Sequence of chain 1.A:
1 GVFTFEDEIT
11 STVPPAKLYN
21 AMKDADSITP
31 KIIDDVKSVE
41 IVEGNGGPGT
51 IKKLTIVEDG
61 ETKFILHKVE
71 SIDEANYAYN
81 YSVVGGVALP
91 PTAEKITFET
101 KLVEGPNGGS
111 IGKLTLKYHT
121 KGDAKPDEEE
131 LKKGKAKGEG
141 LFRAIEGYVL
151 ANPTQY

Binding-site contacts:
Ligand atom C15 contacts residue ALA88 of chain 1.A at 4.1 Å (hydrophobic).
Ligand atom C19 contacts residue VAL87 of chain 1.A at 3.9 Å (hydrophobic).
Ligand atom C4 contacts residue ILE65 of chain 1.A at 3.3 Å (hydrophobic).
Ligand atom O29 contacts residue HIS67 of chain 1.A at 3.9 Å.
Ligand atom C3 contacts residue LYS137 of chain 1.A at 3.9 Å.
Ligand atom O12 contacts residue LYS137 of chain 1.A at 3.8 Å.
Ligand atom C11 contacts residue ILE65 of chain 1.A at 4.0 Å (hydrophobic).
Ligand atom C5 contacts residue ILE65 of chain 1.A at 3.6 Å (hydrophobic).
Ligand atom C19 contacts residue GLU58 of chain 1.A at 3.5 Å.
Ligand atom C4 contacts residue LYS137 of chain 1.A at 3.7 Å.
Ligand atom O13 contacts residue LYS137 of chain 1.A at 4.0 Å.
Ligand atom C5 contacts residue LYS137 of chain 1.A at 4.0 Å.
Ligand atom C17 contacts residue GLU130 of chain 1.A at 3.5 Å.
Ligand atom O24 contacts residue VAL87 of chain 1.A at 3.8 Å.
Ligand atom C1 contacts residue LEU54 of chain 1.A at 4.2 Å (hydrophobic).
Ligand atom C9 contacts residue ILE56 of chain 1.A at 4.2 Å (hydrophobic).
Ligand atom C17 contacts residue VAL87 of chain 1.A at 3.8 Å (hydrophobic).
Ligand atom C16 contacts residue ALA88 of chain 1.A at 4.0 Å (hydrophobic).
Ligand atom C16 contacts residue GLU130 of chain 1.A at 3.3 Å.
Ligand atom C18 contacts residue GLU58 of chain 1.A at 3.5 Å.
Ligand atom O27 contacts residue ILE56 of chain 1.A at 4.0 Å.
Ligand atom C17 contacts residue LYS133 of chain 1.A at 4.0 Å.
Ligand atom O12 contacts residue ILE65 of chain 1.A at 3.4 Å.
Ligand atom O23 contacts residue VAL87 of chain 1.A at 3.4 Å.
Ligand atom C3 contacts residue ILE65 of chain 1.A at 3.8 Å (hydrophobic).
Ligand atom C16 contacts residue VAL87 of chain 1.A at 4.1 Å (hydrophobic).
Ligand atom C16 contacts residue LYS133 of chain 1.A at 4.2 Å.
Ligand atom C9 contacts residue LYS137 of chain 1.A at 3.7 Å.
Ligand atom O13 contacts residue ASP35 of chain 1.A at 4.2 Å.
Ligand atom C18 contacts residue VAL87 of chain 1.A at 3.8 Å (hydrophobic).
Ligand atom C10 contacts residue LYS137 of chain 1.A at 3.7 Å.
Ligand atom O23 contacts residue GLU58 of chain 1.A at 2.8 Å (salt-bridge).
Ligand atom O23 contacts residue LYS63 of chain 1.A at 4.1 Å.
Ligand atom O27 contacts residue LYS137 of chain 1.A at 3.6 Å.
Ligand atom O24 contacts residue GLU130 of chain 1.A at 2.7 Å (salt-bridge).
Ligand atom C11 contacts residue LYS137 of chain 1.A at 3.8 Å.
Ligand atom O13 contacts residue ILE56 of chain 1.A at 3.9 Å.
Ligand atom O27 contacts residue GLU58 of chain 1.A at 3.9 Å.
Ligand atom O30 contacts residue VAL36 of chain 1.A at 3.1 Å.
Ligand atom O24 contacts residue LYS133 of chain 1.A at 3.8 Å.

The small molecule below binds the protein below.
Small molecule (SMILES): O=c1c(O)c(-c2ccc(O)c(O)c2)oc2cc(O)cc(O)c12